The protein below binds the small molecule below.
Small molecule (SMILES): CC[C@H](C)[C@H](NC(C)=O)C(=O)N[C@@H](CO)C(=O)N[C@@H]1C(=O)N[C@@H](CCCN=C(N)N)C(=O)N[C@H]2CCCCNC(=O)CC[C@@H](C=O)NC(=O)[C@@H]3CCC(=O)OC[C@H](NC(=O)[C@@H]4CCCN4C(=O)[C@H](Cc4ccc(O)cc4)NC2=O)C(=O)N[C@@H](CC(=O)O[C@@H]1C)C(=O)N[C@@H](CC1=CN=C2CC=CC=C12)C(=O)N3

Binding-site contacts:
Ligand atom N contacts residue PHE24 of chain 1.A at 3.0 Å (h-bond).
Ligand atom O contacts residue GLY194 of chain 1.A at 3.4 Å (h-bond).
Ligand atom CD1 contacts residue HIS23 of chain 1.A at 3.2 Å.
Ligand atom CH3 contacts residue SER195 of chain 1.A at 3.2 Å.
Ligand atom C contacts residue SER195 of chain 1.A at 3.3 Å.
Ligand atom OE2 contacts residue TYR22 of chain 1.A at 3.0 Å (h-bond).
Ligand atom CD2 contacts residue TYR131 of chain 1.A at 3.4 Å (hydrophobic).
Ligand atom N contacts residue GLY194 of chain 1.A at 3.1 Å (h-bond).
Ligand atom N contacts residue SER192 of chain 1.A at 3.2 Å (h-bond).
Ligand atom O contacts residue TRP193 of chain 1.A at 3.4 Å.
Ligand atom CB contacts residue SER177 of chain 1.A at 3.1 Å.
Ligand atom CA contacts residue SER192 of chain 1.A at 3.5 Å.
Ligand atom OE2 contacts residue LYS43 of chain 1.A at 3.0 Å (salt-bridge).
Ligand atom CB contacts residue CYS173 of chain 1.A at 3.6 Å (hydrophobic).
Ligand atom NH2 contacts residue GLY196 of chain 1.A at 2.9 Å (h-bond).
Ligand atom N contacts residue SER177 of chain 1.A at 3.0 Å (h-bond).
Ligand atom CG contacts residue PHE24 of chain 1.A at 3.5 Å (hydrophobic).
Ligand atom O contacts residue GLN174 of chain 1.A at 3.4 Å.
Ligand atom NH1 contacts residue ASP171 of chain 1.A at 2.9 Å (salt-bridge).
Ligand atom NH2 contacts residue ASP171 of chain 1.A at 2.9 Å (salt-bridge).
Ligand atom O contacts residue SER195 of chain 1.A at 2.6 Å (h-bond).
Ligand atom O contacts residue ASP176 of chain 1.A at 3.3 Å (salt-bridge).
Ligand atom O contacts residue GLN174 of chain 1.A at 3.5 Å.
Ligand atom O contacts residue GLY175 of chain 1.A at 2.7 Å (h-bond).
Ligand atom CA contacts residue GLY194 of chain 1.A at 3.5 Å.
Ligand atom O contacts residue GLY194 of chain 1.A at 3.1 Å (h-bond).
Ligand atom CA contacts residue SER177 of chain 1.A at 2.9 Å.
Ligand atom N contacts residue GLY175 of chain 1.A at 3.5 Å (h-bond).
Ligand atom O contacts residue SER177 of chain 1.A at 3.0 Å (h-bond).
Ligand atom CB contacts residue GLY175 of chain 1.A at 3.5 Å.
Ligand atom NH1 contacts residue SER172 of chain 1.A at 2.9 Å (h-bond).
Ligand atom N contacts residue SER177 of chain 1.A at 3.0 Å (h-bond).
Ligand atom CB contacts residue HIS40 of chain 1.A at 3.5 Å.
Ligand atom CZ contacts residue SER172 of chain 1.A at 3.2 Å.
Ligand atom C contacts residue GLY175 of chain 1.A at 3.6 Å.
Ligand atom O contacts residue GLN174 of chain 1.A at 3.4 Å.
Ligand atom C contacts residue SER177 of chain 1.A at 2.6 Å.
Ligand atom CB contacts residue GLY194 of chain 1.A at 3.2 Å.
Ligand atom NH1 contacts residue GLY204 of chain 1.A at 3.5 Å.
Ligand atom O contacts residue GLN174 of chain 1.A at 3.0 Å (h-bond).

Sequence of chain 1.A:
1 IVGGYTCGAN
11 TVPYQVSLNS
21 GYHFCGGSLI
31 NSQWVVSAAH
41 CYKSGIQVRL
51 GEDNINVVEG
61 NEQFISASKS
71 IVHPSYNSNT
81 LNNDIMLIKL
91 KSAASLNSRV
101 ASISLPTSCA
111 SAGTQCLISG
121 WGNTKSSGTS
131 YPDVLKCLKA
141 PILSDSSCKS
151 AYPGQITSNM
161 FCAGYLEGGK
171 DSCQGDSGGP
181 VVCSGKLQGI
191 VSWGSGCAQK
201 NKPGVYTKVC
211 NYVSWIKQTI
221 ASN